Sequence of chain 1.A:
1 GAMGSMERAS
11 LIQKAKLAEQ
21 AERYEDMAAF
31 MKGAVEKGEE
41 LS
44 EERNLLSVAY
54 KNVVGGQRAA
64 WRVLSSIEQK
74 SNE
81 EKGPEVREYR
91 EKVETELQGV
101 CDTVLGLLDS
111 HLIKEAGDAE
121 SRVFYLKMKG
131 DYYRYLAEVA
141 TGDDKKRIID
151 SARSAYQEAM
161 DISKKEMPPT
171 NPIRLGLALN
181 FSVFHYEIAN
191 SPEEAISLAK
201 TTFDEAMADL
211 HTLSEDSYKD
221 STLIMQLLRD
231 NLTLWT

A small-molecule ligand and the protein it binds are described below.
Small molecule (SMILES): C[C@H](N)C(=O)N[C@@H](CCCN=C(N)N)C(=O)N1CCC[C@H]1C(=O)N[C@@H](CO)C(=O)N[C@@H](COP(=O)(O)O)C(=O)N[C@@H](CC1=c2ccccc2=NC1)C(=O)N[C@@H](CCCN=C(N)N)C(=O)N[C@H](C=O)CCC(N)=O

Binding-site contacts:
Ligand atom O3P contacts residue ARG134 of chain 1.A at 2.9 Å (salt-bridge).
Ligand atom CB contacts residue ASN231 of chain 1.A at 3.6 Å.
Ligand atom O contacts residue VAL183 of chain 1.A at 3.4 Å.
Ligand atom O contacts residue ASN231 of chain 1.A at 2.9 Å (h-bond).
Ligand atom CA contacts residue ASN180 of chain 1.A at 3.4 Å.
Ligand atom O contacts residue LEU234 of chain 1.A at 3.6 Å.
Ligand atom O3P contacts residue TYR135 of chain 1.A at 2.5 Å (h-bond).
Ligand atom CD2 contacts residue TKH1 of chain 1.C at 3.6 Å.
Ligand atom O contacts residue LEU179 of chain 1.A at 3.5 Å.
Ligand atom C contacts residue LEU179 of chain 1.A at 3.6 Å (hydrophobic).
Ligand atom CD1 contacts residue TKH1 of chain 1.C at 3.2 Å.
Ligand atom CG contacts residue TKH1 of chain 1.C at 3.6 Å.
Ligand atom CZ2 contacts residue TKH1 of chain 1.C at 3.6 Å.
Ligand atom CG contacts residue GLU187 of chain 1.A at 3.7 Å.
Ligand atom CE2 contacts residue TKH1 of chain 1.C at 3.6 Å.
Ligand atom N contacts residue LEU179 of chain 1.A at 3.5 Å.
Ligand atom OE1 contacts residue ASN47 of chain 1.A at 3.0 Å (h-bond).
Ligand atom CD contacts residue VAL51 of chain 1.A at 3.5 Å (hydrophobic).
Ligand atom O2P contacts residue ARG61 of chain 1.A at 3.0 Å (salt-bridge).
Ligand atom C contacts residue ASN231 of chain 1.A at 3.6 Å.
Ligand atom N contacts residue ASN231 of chain 1.A at 2.8 Å (h-bond).
Ligand atom CZ3 contacts residue ILE224 of chain 1.A at 3.6 Å (hydrophobic).
Ligand atom C contacts residue ASN180 of chain 1.A at 3.6 Å.
Ligand atom CB contacts residue ASN180 of chain 1.A at 3.4 Å.
Ligand atom O1P contacts residue ARG61 of chain 1.A at 2.8 Å (salt-bridge).
Ligand atom CA contacts residue ASN231 of chain 1.A at 3.6 Å.
Ligand atom O2P contacts residue ARG134 of chain 1.A at 2.9 Å (salt-bridge).
Ligand atom P contacts residue ARG61 of chain 1.A at 3.7 Å.
Ligand atom CD contacts residue GLU187 of chain 1.A at 3.4 Å.
Ligand atom CH2 contacts residue TKH1 of chain 1.C at 3.5 Å.
Ligand atom CB contacts residue TRP235 of chain 1.A at 3.7 Å (hydrophobic).
Ligand atom N contacts residue ASN180 of chain 1.A at 2.8 Å (h-bond).
Ligand atom CA contacts residue ASN231 of chain 1.A at 3.6 Å.
Ligand atom NE1 contacts residue TKH1 of chain 1.C at 3.2 Å.
Ligand atom NE2 contacts residue VAL51 of chain 1.A at 3.7 Å.
Ligand atom NH1 contacts residue ARG65 of chain 1.A at 3.6 Å (salt-bridge).
Ligand atom CB contacts residue ASN231 of chain 1.A at 3.6 Å.
Ligand atom OE1 contacts residue VAL51 of chain 1.A at 3.4 Å.
Ligand atom P contacts residue TYR135 of chain 1.A at 3.8 Å.
Ligand atom NE contacts residue ARG65 of chain 1.A at 3.7 Å.